Binding-site contacts:
Ligand atom O3B contacts residue ARG796 of chain 1.C at 3.6 Å.
Ligand atom C4' contacts residue GLU650 of chain 1.C at 3.3 Å.
Ligand atom O2G contacts residue GLU640 of chain 1.E at 2.6 Å (salt-bridge).
Ligand atom S1G contacts residue ARG796 of chain 1.C at 3.2 Å (salt-bridge).
Ligand atom O1B contacts residue ARG701 of chain 1.C at 2.9 Å (salt-bridge).
Ligand atom O2B contacts residue SER582 of chain 1.E at 2.3 Å.
Ligand atom O1A contacts residue LYS581 of chain 1.E at 2.8 Å (salt-bridge).
Ligand atom N6 contacts residue SER580 of chain 1.E at 3.7 Å.
Ligand atom C8 contacts residue SER580 of chain 1.E at 3.3 Å.
Ligand atom C6 contacts residue SER580 of chain 1.E at 3.8 Å.
Ligand atom O2A contacts residue SER578 of chain 1.E at 2.9 Å.
Ligand atom N7 contacts residue THR579 of chain 1.E at 3.4 Å.
Ligand atom PB contacts residue SER582 of chain 1.E at 3.6 Å.
Ligand atom N7 contacts residue SER580 of chain 1.E at 2.8 Å.
Ligand atom O2A contacts residue SER580 of chain 1.E at 3.5 Å (h-bond).
Ligand atom N7 contacts residue SER578 of chain 1.E at 3.1 Å (h-bond).
Ligand atom C4 contacts residue SER580 of chain 1.E at 3.8 Å.
Ligand atom N9 contacts residue THR795 of chain 1.C at 3.6 Å.
Ligand atom PA contacts residue SER580 of chain 1.E at 3.6 Å.
Ligand atom C5' contacts residue ARG796 of chain 1.C at 3.6 Å.
Ligand atom O3A contacts residue ARG796 of chain 1.C at 3.2 Å (salt-bridge).
Ligand atom O4' contacts residue THR795 of chain 1.C at 3.4 Å.
Ligand atom O1A contacts residue SER580 of chain 1.E at 2.9 Å.
Ligand atom O1B contacts residue ARG796 of chain 1.C at 3.4 Å (salt-bridge).
Ligand atom C2 contacts residue ILE731 of chain 1.E at 3.4 Å (hydrophobic).
Ligand atom C4 contacts residue THR795 of chain 1.C at 3.8 Å.
Ligand atom C8 contacts residue THR795 of chain 1.C at 3.4 Å.
Ligand atom S1G contacts residue ARG701 of chain 1.C at 2.8 Å (salt-bridge).
Ligand atom PB contacts residue ARG796 of chain 1.C at 3.7 Å.
Ligand atom N1 contacts residue PHE538 of chain 1.E at 3.8 Å.
Ligand atom O2A contacts residue THR579 of chain 1.E at 3.2 Å (h-bond).
Ligand atom O3G contacts residue LYS581 of chain 1.E at 3.7 Å.
Ligand atom PG contacts residue ASN683 of chain 1.E at 3.7 Å.
Ligand atom O1A contacts residue SER582 of chain 1.E at 3.1 Å (h-bond).
Ligand atom C5 contacts residue SER580 of chain 1.E at 3.1 Å.
Ligand atom C1' contacts residue THR795 of chain 1.C at 3.8 Å.
Ligand atom O3G contacts residue ASN683 of chain 1.E at 2.5 Å (h-bond).
Ligand atom C5' contacts residue GLU650 of chain 1.C at 3.1 Å.
Ligand atom N3 contacts residue ILE731 of chain 1.E at 3.5 Å.
Ligand atom C8 contacts residue SER578 of chain 1.E at 3.4 Å.

Sequence of chain 1.E:
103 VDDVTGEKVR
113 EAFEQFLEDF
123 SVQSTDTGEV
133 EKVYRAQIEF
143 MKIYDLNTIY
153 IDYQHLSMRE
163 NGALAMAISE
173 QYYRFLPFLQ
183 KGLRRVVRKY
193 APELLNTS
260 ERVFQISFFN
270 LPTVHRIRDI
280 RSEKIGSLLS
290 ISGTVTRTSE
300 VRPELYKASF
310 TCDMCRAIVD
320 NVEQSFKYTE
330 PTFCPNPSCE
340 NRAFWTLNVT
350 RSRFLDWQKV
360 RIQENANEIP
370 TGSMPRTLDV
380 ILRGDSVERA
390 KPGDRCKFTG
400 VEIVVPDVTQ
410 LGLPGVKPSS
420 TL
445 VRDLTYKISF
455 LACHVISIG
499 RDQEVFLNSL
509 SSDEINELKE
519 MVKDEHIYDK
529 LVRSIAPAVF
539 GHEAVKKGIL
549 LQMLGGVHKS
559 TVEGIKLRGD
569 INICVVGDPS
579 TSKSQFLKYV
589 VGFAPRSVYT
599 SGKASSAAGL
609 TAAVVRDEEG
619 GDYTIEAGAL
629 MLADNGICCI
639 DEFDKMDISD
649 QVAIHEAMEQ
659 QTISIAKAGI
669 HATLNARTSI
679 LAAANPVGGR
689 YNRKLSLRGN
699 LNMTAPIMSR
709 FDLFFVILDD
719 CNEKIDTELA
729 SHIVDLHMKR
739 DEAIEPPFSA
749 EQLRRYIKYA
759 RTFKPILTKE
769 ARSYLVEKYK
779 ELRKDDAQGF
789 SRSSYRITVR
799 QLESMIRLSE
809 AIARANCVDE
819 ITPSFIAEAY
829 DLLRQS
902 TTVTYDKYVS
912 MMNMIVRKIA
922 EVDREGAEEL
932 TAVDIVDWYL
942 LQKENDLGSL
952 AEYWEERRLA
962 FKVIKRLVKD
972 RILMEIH

The small molecule below binds the protein below.
Small molecule (SMILES): Nc1ncnc2c1ncn2[C@@H]1O[C@H](COP(=O)(O)OP(=O)(O)OP(O)(O)=S)[C@@H](O)[C@H]1O

Sequence of chain 1.C:
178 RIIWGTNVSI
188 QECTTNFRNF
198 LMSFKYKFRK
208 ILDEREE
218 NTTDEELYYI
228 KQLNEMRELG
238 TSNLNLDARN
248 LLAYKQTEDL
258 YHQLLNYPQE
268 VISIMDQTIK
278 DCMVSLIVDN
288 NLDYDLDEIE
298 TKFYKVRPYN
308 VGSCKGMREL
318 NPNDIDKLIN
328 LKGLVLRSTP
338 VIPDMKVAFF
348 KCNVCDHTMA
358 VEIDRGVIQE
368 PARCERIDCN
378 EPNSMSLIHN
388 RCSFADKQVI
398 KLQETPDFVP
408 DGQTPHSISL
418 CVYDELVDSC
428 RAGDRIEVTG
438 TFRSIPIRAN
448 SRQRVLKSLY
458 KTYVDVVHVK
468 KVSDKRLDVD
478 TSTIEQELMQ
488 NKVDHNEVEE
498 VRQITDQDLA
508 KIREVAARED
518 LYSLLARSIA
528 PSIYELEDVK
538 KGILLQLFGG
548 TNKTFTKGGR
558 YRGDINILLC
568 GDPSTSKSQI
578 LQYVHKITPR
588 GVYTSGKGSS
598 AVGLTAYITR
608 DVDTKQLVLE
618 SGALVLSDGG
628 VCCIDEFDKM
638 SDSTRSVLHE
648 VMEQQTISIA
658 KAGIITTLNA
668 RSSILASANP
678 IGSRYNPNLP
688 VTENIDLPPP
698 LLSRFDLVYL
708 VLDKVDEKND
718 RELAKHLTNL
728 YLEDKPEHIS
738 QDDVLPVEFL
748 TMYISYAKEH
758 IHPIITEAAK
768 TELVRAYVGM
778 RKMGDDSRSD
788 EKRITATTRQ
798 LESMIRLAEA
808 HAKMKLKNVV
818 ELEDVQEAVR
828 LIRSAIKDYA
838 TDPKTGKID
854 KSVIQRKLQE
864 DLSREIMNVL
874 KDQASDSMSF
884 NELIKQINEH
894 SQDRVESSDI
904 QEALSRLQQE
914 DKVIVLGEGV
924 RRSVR